Sequence of chain 1.A:
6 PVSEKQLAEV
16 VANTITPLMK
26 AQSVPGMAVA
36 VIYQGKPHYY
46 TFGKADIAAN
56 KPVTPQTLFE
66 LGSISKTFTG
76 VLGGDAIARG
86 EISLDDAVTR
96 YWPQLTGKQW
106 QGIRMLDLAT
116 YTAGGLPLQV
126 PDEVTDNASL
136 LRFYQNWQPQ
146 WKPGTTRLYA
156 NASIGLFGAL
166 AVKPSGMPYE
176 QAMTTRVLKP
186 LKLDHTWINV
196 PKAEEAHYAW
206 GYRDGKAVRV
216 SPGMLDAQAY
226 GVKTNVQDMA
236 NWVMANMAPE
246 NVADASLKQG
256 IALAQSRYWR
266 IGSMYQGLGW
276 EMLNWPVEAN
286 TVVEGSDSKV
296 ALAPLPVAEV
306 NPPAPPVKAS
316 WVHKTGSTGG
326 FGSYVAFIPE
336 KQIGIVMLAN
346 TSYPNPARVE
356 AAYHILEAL

This protein binds this small molecule.
Small molecule (SMILES): CC1(C)S[C@H]([C@H](C=O)[C@H](O)CCc2cccs2)N[C@H]1C(=O)O

Binding-site contacts:
Ligand atom O14 contacts residue GLN124 of chain 1.A at 3.6 Å (h-bond).
Ligand atom C5 contacts residue TYR154 of chain 1.A at 3.3 Å (hydrophobic).
Ligand atom C5 contacts residue SER68 of chain 1.A at 2.9 Å.
Ligand atom C1 contacts residue TYR225 of chain 1.A at 3.5 Å (hydrophobic).
Ligand atom C7 contacts residue SER68 of chain 1.A at 1.4 Å.
Ligand atom N4 contacts residue SER68 of chain 1.A at 2.7 Å (h-bond).
Ligand atom C7 contacts residue SER322 of chain 1.A at 3.9 Å.
Ligand atom C3 contacts residue SER68 of chain 1.A at 3.9 Å.
Ligand atom O12 contacts residue TYR154 of chain 1.A at 3.8 Å.
Ligand atom O8 contacts residue SER322 of chain 1.A at 2.8 Å (h-bond).
Ligand atom C9 contacts residue LEU297 of chain 1.A at 3.9 Å (hydrophobic).
Ligand atom C11 contacts residue THR320 of chain 1.A at 3.0 Å.
Ligand atom C6 contacts residue SER68 of chain 1.A at 2.5 Å.
Ligand atom C15 contacts residue SER322 of chain 1.A at 3.8 Å.
Ligand atom C15 contacts residue TYR225 of chain 1.A at 4.0 Å (hydrophobic).
Ligand atom C17 contacts residue ASN156 of chain 1.A at 3.5 Å.
Ligand atom N4 contacts residue TYR154 of chain 1.A at 3.0 Å (h-bond).
Ligand atom C2 contacts residue LEU297 of chain 1.A at 3.8 Å (hydrophobic).
Ligand atom S1 contacts residue TYR154 of chain 1.A at 4.0 Å.
Ligand atom C14 contacts residue SER68 of chain 1.A at 3.0 Å.
Ligand atom S13 contacts residue THR323 of chain 1.A at 3.7 Å.
Ligand atom O13 contacts residue THR320 of chain 1.A at 2.6 Å (h-bond).
Ligand atom O8 contacts residue GLY321 of chain 1.A at 3.4 Å.
Ligand atom O14 contacts residue LEU123 of chain 1.A at 4.0 Å.
Ligand atom C15 contacts residue SER68 of chain 1.A at 3.7 Å.
Ligand atom S1 contacts residue LEU297 of chain 1.A at 3.7 Å.
Ligand atom O13 contacts residue ASN350 of chain 1.A at 2.9 Å (h-bond).
Ligand atom C12 contacts residue VAL215 of chain 1.A at 3.8 Å (hydrophobic).
Ligand atom C8 contacts residue TYR225 of chain 1.A at 3.6 Å (hydrophobic).
Ligand atom S13 contacts residue SER322 of chain 1.A at 3.6 Å (h-bond).
Ligand atom O12 contacts residue THR320 of chain 1.A at 2.8 Å (h-bond).
Ligand atom C12 contacts residue TYR225 of chain 1.A at 4.0 Å (hydrophobic).
Ligand atom C10 contacts residue LEU297 of chain 1.A at 3.2 Å (hydrophobic).
Ligand atom C4 contacts residue TYR225 of chain 1.A at 3.5 Å (hydrophobic).
Ligand atom O8 contacts residue SER68 of chain 1.A at 2.3 Å (h-bond).
Ligand atom C10 contacts residue TYR154 of chain 1.A at 3.9 Å (hydrophobic).
Ligand atom O14 contacts residue ASN156 of chain 1.A at 3.0 Å (h-bond).
Ligand atom C17 contacts residue TYR225 of chain 1.A at 3.5 Å (hydrophobic).
Ligand atom C14 contacts residue ASN156 of chain 1.A at 3.5 Å.
Ligand atom O12 contacts residue LYS319 of chain 1.A at 3.0 Å (salt-bridge).